Sequence of chain 1.A:
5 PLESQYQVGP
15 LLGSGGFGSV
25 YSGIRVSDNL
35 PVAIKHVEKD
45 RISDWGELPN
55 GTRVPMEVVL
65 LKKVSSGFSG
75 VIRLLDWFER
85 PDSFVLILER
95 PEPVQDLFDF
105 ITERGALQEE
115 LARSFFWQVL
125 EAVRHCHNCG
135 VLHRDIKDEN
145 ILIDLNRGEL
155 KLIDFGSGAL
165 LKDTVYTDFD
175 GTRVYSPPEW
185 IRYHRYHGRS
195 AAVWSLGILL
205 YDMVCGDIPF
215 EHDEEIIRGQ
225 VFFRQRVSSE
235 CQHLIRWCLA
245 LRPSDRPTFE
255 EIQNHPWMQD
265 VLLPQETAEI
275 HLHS

A small-molecule ligand and the protein it binds are described below.
Small molecule (SMILES): O=c1c(O)c(-c2ccc(O)c(O)c2)oc2cc(O)c(O)c(O)c12

Binding-site contacts:
Ligand atom C5 contacts residue IMD1 of chain 1.C at 3.8 Å.
Ligand atom O20 contacts residue PRO95 of chain 1.A at 3.9 Å.
Ligand atom O21 contacts residue VAL98 of chain 1.A at 3.3 Å.
Ligand atom C13 contacts residue LEU16 of chain 1.A at 3.6 Å (hydrophobic).
Ligand atom O20 contacts residue ARG94 of chain 1.A at 3.4 Å.
Ligand atom C3 contacts residue LYS39 of chain 1.A at 3.5 Å.
Ligand atom O19 contacts residue GLU93 of chain 1.A at 2.8 Å (salt-bridge).
Ligand atom O18 contacts residue LYS39 of chain 1.A at 2.6 Å (salt-bridge).
Ligand atom C16 contacts residue IMD1 of chain 1.C at 3.8 Å.
Ligand atom C11 contacts residue LEU146 of chain 1.A at 3.6 Å (hydrophobic).
Ligand atom O18 contacts residue ASP158 of chain 1.A at 3.2 Å.
Ligand atom C12 contacts residue ALA37 of chain 1.A at 3.4 Å (hydrophobic).
Ligand atom O17 contacts residue LYS39 of chain 1.A at 3.2 Å (salt-bridge).
Ligand atom O23 contacts residue VAL98 of chain 1.A at 3.3 Å.
Ligand atom C12 contacts residue LEU146 of chain 1.A at 3.9 Å (hydrophobic).
Ligand atom O17 contacts residue ASP158 of chain 1.A at 3.6 Å.
Ligand atom C1 contacts residue LEU92 of chain 1.A at 3.6 Å (hydrophobic).
Ligand atom C3 contacts residue ASP158 of chain 1.A at 3.5 Å.
Ligand atom O18 contacts residue GLU61 of chain 1.A at 2.7 Å (salt-bridge).
Ligand atom C2 contacts residue LEU92 of chain 1.A at 3.4 Å (hydrophobic).
Ligand atom O19 contacts residue ALA37 of chain 1.A at 3.2 Å.
Ligand atom O20 contacts residue GLU93 of chain 1.A at 3.4 Å (salt-bridge).
Ligand atom C11 contacts residue ALA37 of chain 1.A at 3.6 Å (hydrophobic).
Ligand atom O8 contacts residue ILE157 of chain 1.A at 3.8 Å.
Ligand atom O17 contacts residue PHE21 of chain 1.A at 3.9 Å.
Ligand atom C4 contacts residue LYS39 of chain 1.A at 3.8 Å.
Ligand atom O19 contacts residue ILE76 of chain 1.A at 3.6 Å.
Ligand atom C6 contacts residue ILE157 of chain 1.A at 3.9 Å (hydrophobic).
Ligand atom O23 contacts residue LEU16 of chain 1.A at 3.9 Å.
Ligand atom C3 contacts residue GLU61 of chain 1.A at 3.8 Å.
Ligand atom O20 contacts residue LEU146 of chain 1.A at 3.9 Å.
Ligand atom O17 contacts residue IMD1 of chain 1.C at 3.3 Å (h-bond).
Ligand atom O20 contacts residue ALA37 of chain 1.A at 3.6 Å.
Ligand atom C14 contacts residue LEU16 of chain 1.A at 3.6 Å (hydrophobic).
Ligand atom C10 contacts residue LEU146 of chain 1.A at 3.6 Å (hydrophobic).
Ligand atom O21 contacts residue ARG94 of chain 1.A at 3.5 Å.
Ligand atom O21 contacts residue LEU16 of chain 1.A at 3.9 Å.
Ligand atom C1 contacts residue ILE157 of chain 1.A at 3.9 Å (hydrophobic).
Ligand atom C5 contacts residue ILE157 of chain 1.A at 3.6 Å (hydrophobic).
Ligand atom O19 contacts residue LEU92 of chain 1.A at 3.8 Å.